The small molecule below binds the protein below.
Small molecule (SMILES): CC(=O)N=c1[nH]c(C)c(-c2ccc(Cl)c(S(=O)(=O)NCCO)c2)s1

Sequence of chain 1.GA:
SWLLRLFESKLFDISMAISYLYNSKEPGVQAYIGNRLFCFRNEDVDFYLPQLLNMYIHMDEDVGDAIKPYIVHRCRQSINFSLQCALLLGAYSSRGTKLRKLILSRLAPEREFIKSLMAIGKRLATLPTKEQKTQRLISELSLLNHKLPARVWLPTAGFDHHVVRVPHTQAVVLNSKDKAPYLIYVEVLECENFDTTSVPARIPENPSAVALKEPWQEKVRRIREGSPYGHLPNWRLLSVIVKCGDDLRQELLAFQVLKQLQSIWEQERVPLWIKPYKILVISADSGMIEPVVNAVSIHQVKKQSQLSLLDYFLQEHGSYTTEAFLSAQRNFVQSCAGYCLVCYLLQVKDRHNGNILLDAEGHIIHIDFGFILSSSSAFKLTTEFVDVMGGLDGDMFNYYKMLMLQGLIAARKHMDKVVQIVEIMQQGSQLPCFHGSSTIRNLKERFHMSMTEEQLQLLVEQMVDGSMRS

Binding-site contacts:
Ligand atom CAS contacts residue VAL380 of chain 1.GA at 3.7 Å (hydrophobic).
Ligand atom SAP contacts residue ILE329 of chain 1.GA at 3.2 Å.
Ligand atom CAQ contacts residue VAL380 of chain 1.GA at 3.4 Å (hydrophobic).
Ligand atom CAT contacts residue ALA383 of chain 1.GA at 3.3 Å (hydrophobic).
Ligand atom CAE contacts residue TYR365 of chain 1.GA at 3.9 Å (hydrophobic).
Ligand atom SAP contacts residue PRO379 of chain 1.GA at 3.5 Å.
Ligand atom CAF contacts residue ILE329 of chain 1.GA at 3.5 Å (hydrophobic).
Ligand atom CAS contacts residue ALA383 of chain 1.GA at 3.9 Å (hydrophobic).
Ligand atom CAB contacts residue ILE377 of chain 1.GA at 3.1 Å (hydrophobic).
Ligand atom CAW contacts residue ASP456 of chain 1.GA at 3.2 Å.
Ligand atom CAE contacts residue GLU378 of chain 1.GA at 3.3 Å.
Ligand atom SAN contacts residue LYS331 of chain 1.GA at 3.0 Å (salt-bridge).
Ligand atom OAO contacts residue LYS331 of chain 1.GA at 3.6 Å.
Ligand atom OAM contacts residue LYS331 of chain 1.GA at 1.8 Å (salt-bridge).
Ligand atom NAK contacts residue VAL380 of chain 1.GA at 2.3 Å (h-bond).
Ligand atom CAV contacts residue ASP456 of chain 1.GA at 4.0 Å.
Ligand atom NAR contacts residue PRO379 of chain 1.GA at 3.1 Å.
Ligand atom CL contacts residue ILE377 of chain 1.GA at 3.3 Å.
Ligand atom CAI contacts residue PRO379 of chain 1.GA at 3.5 Å (hydrophobic).
Ligand atom NAR contacts residue VAL380 of chain 1.GA at 2.9 Å (h-bond).
Ligand atom CAJ contacts residue PRO379 of chain 1.GA at 2.6 Å (hydrophobic).
Ligand atom CAI contacts residue ILE329 of chain 1.GA at 3.2 Å (hydrophobic).
Ligand atom OAO contacts residue ILE329 of chain 1.GA at 3.2 Å.
Ligand atom OAM contacts residue PRO263 of chain 1.GA at 3.9 Å.
Ligand atom OAO contacts residue LEU256 of chain 1.GA at 3.1 Å.
Ligand atom CAG contacts residue ILE329 of chain 1.GA at 2.6 Å (hydrophobic).
Ligand atom OAO contacts residue PRO263 of chain 1.GA at 3.5 Å.
Ligand atom CAV contacts residue LYS331 of chain 1.GA at 3.2 Å.
Ligand atom CAJ contacts residue VAL380 of chain 1.GA at 3.1 Å (hydrophobic).
Ligand atom CAC contacts residue ILE377 of chain 1.GA at 3.3 Å (hydrophobic).
Ligand atom CAE contacts residue VAL380 of chain 1.GA at 3.3 Å (hydrophobic).
Ligand atom CAQ contacts residue PRO379 of chain 1.GA at 2.6 Å (hydrophobic).
Ligand atom CAD contacts residue ILE377 of chain 1.GA at 3.7 Å (hydrophobic).
Ligand atom CL contacts residue LYS331 of chain 1.GA at 3.6 Å.
Ligand atom CAF contacts residue ILE377 of chain 1.GA at 3.8 Å (hydrophobic).
Ligand atom NAU contacts residue LYS331 of chain 1.GA at 3.7 Å.
Ligand atom CAE contacts residue PRO379 of chain 1.GA at 2.9 Å (hydrophobic).
Ligand atom CAH contacts residue ILE329 of chain 1.GA at 3.1 Å (hydrophobic).
Ligand atom CAE contacts residue ILE377 of chain 1.GA at 3.6 Å (hydrophobic).
Ligand atom NAK contacts residue PRO379 of chain 1.GA at 2.3 Å.